Sequence of chain 1.A:
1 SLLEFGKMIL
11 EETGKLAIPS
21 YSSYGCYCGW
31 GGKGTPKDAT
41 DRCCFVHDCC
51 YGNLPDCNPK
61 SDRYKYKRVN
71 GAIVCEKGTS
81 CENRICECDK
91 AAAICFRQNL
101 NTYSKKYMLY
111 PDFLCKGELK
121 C

A protein and the small-molecule ligand that binds it are described below.
Small molecule (SMILES): CN1[C@@H]2CC[C@H]1CC(OC(=O)[C@H](CO)c1ccccc1)C2

Binding-site contacts:
Ligand atom C9 contacts residue TRP30 of chain 1.A at 4.0 Å (hydrophobic).
Ligand atom C3 contacts residue LYS60 of chain 1.A at 4.0 Å.
Ligand atom O2 contacts residue ASP48 of chain 1.A at 2.9 Å (salt-bridge).
Ligand atom C6 contacts residue TRP30 of chain 1.A at 3.9 Å (hydrophobic).
Ligand atom C2 contacts residue LYS60 of chain 1.A at 4.0 Å.
Ligand atom O2 contacts residue TYR51 of chain 1.A at 4.1 Å.
Ligand atom C14 contacts residue TYR51 of chain 1.A at 3.9 Å (hydrophobic).
Ligand atom C1 contacts residue GLY29 of chain 1.A at 3.8 Å.
Ligand atom OH contacts residue CYS28 of chain 1.A at 3.8 Å.
Ligand atom C15 contacts residue LYS60 of chain 1.A at 3.2 Å.
Ligand atom C5 contacts residue TRP30 of chain 1.A at 3.1 Å (hydrophobic).
Ligand atom C5 contacts residue GLY29 of chain 1.A at 3.0 Å.
Ligand atom N contacts residue LYS60 of chain 1.A at 3.8 Å.
Ligand atom C8 contacts residue TYR27 of chain 1.A at 3.6 Å (hydrophobic).
Ligand atom OH contacts residue GLY29 of chain 1.A at 3.2 Å (h-bond).
Ligand atom OH contacts residue TYR27 of chain 1.A at 2.7 Å (h-bond).
Ligand atom C10 contacts residue PRO59 of chain 1.A at 3.1 Å (hydrophobic).
Ligand atom C12 contacts residue TYR51 of chain 1.A at 3.5 Å (hydrophobic).
Ligand atom C9 contacts residue GLY29 of chain 1.A at 4.0 Å.
Ligand atom C8 contacts residue GLY29 of chain 1.A at 3.0 Å.
Ligand atom C3 contacts residue GLY29 of chain 1.A at 3.4 Å.
Ligand atom C8 contacts residue CYS28 of chain 1.A at 4.1 Å (hydrophobic).
Ligand atom O3 contacts residue HIS47 of chain 1.A at 3.3 Å (h-bond).
Ligand atom C6 contacts residue GLY29 of chain 1.A at 3.4 Å.
Ligand atom O3 contacts residue ASP48 of chain 1.A at 3.0 Å (salt-bridge).
Ligand atom C7 contacts residue ASP48 of chain 1.A at 2.7 Å.
Ligand atom C8 contacts residue TRP30 of chain 1.A at 3.8 Å (hydrophobic).
Ligand atom OH contacts residue ASP48 of chain 1.A at 2.7 Å (salt-bridge).
Ligand atom C5 contacts residue GLY31 of chain 1.A at 4.0 Å.
Ligand atom O3 contacts residue TYR51 of chain 1.A at 3.7 Å.
Ligand atom C3 contacts residue TRP30 of chain 1.A at 3.9 Å (hydrophobic).
Ligand atom C13 contacts residue TYR51 of chain 1.A at 3.6 Å (hydrophobic).
Ligand atom C4 contacts residue TRP30 of chain 1.A at 3.2 Å (hydrophobic).
Ligand atom C9 contacts residue ASP48 of chain 1.A at 3.2 Å.
Ligand atom C10 contacts residue TYR51 of chain 1.A at 3.2 Å (hydrophobic).
Ligand atom C4 contacts residue GLY29 of chain 1.A at 3.0 Å.
Ligand atom C10 contacts residue LYS60 of chain 1.A at 3.9 Å.
Ligand atom C8 contacts residue ASP48 of chain 1.A at 3.4 Å.
Ligand atom C16 contacts residue LYS60 of chain 1.A at 3.1 Å.
Ligand atom C2 contacts residue GLY29 of chain 1.A at 3.8 Å.